Sequence of chain 50.H:
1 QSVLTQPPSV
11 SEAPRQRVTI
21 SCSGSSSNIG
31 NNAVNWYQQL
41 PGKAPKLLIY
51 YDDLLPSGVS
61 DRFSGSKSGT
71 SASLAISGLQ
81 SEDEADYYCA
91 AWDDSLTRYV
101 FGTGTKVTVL

This small molecule binds to this protein.
Small molecule (SMILES): CC(=O)N[C@H]1[C@H](O[C@H]2[C@H](O)[C@@H](NC(C)=O)CO[C@@H]2CO)O[C@H](CO)[C@@H](O)[C@@H]1O

Sequence of chain 50.C:
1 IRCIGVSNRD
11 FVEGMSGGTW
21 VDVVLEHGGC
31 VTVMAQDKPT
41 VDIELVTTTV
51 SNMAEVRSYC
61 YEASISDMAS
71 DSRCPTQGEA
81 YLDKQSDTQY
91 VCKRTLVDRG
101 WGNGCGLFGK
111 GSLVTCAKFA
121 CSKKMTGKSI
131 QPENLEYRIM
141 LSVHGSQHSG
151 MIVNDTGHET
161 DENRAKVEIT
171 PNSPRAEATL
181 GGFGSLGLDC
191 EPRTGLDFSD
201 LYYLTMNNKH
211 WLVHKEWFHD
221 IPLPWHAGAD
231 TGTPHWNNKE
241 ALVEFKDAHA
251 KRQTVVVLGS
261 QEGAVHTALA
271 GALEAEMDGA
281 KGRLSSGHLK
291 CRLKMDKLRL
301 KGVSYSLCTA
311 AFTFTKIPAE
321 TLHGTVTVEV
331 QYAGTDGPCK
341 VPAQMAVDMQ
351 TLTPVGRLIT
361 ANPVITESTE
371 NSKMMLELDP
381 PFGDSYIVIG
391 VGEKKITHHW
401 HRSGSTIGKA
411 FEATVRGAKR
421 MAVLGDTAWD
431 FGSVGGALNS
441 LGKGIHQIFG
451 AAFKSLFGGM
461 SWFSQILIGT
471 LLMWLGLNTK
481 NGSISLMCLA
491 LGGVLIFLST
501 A

Binding-site contacts:
Ligand atom N2 contacts residue LEU96 of chain 50.H at 3.6 Å.
Ligand atom C7 contacts residue SER95 of chain 50.H at 3.5 Å.
Ligand atom C2 contacts residue LEU96 of chain 50.H at 3.6 Å (hydrophobic).
Ligand atom O5 contacts residue LEU96 of chain 50.H at 4.5 Å.
Ligand atom C7 contacts residue ASN154 of chain 50.C at 3.4 Å.
Ligand atom C8 contacts residue ASP94 of chain 50.H at 3.5 Å.
Ligand atom C7 contacts residue MET151 of chain 50.C at 4.3 Å (hydrophobic).
Ligand atom C1 contacts residue ASN154 of chain 50.C at 3.1 Å.
Ligand atom O5 contacts residue ASN154 of chain 50.C at 4.0 Å.
Ligand atom C1 contacts residue SER95 of chain 50.H at 3.6 Å.
Ligand atom O7 contacts residue GLY150 of chain 50.C at 2.8 Å (h-bond).
Ligand atom O7 contacts residue ASN154 of chain 50.C at 2.9 Å (h-bond).
Ligand atom C8 contacts residue ASN154 of chain 50.C at 4.2 Å.
Ligand atom C4 contacts residue LEU96 of chain 50.H at 4.3 Å (hydrophobic).
Ligand atom N2 contacts residue SER95 of chain 50.H at 2.6 Å (h-bond).
Ligand atom O7 contacts residue MET151 of chain 50.C at 3.3 Å.
Ligand atom C7 contacts residue GLY150 of chain 50.C at 3.7 Å.
Ligand atom O7 contacts residue HIS148 of chain 50.C at 4.0 Å.
Ligand atom C8 contacts residue SER95 of chain 50.H at 3.5 Å.
Ligand atom O3 contacts residue SER95 of chain 50.H at 3.2 Å (h-bond).
Ligand atom C3 contacts residue SER95 of chain 50.H at 3.2 Å.
Ligand atom C3 contacts residue LEU96 of chain 50.H at 4.2 Å (hydrophobic).
Ligand atom C1 contacts residue MET151 of chain 50.C at 3.6 Å (hydrophobic).
Ligand atom O3 contacts residue LEU96 of chain 50.H at 4.1 Å.
Ligand atom C8 contacts residue GLY150 of chain 50.C at 3.8 Å.
Ligand atom O4 contacts residue LEU96 of chain 50.H at 3.2 Å.
Ligand atom C1 contacts residue LEU96 of chain 50.H at 3.9 Å (hydrophobic).
Ligand atom C2 contacts residue SER95 of chain 50.H at 3.4 Å.
Ligand atom O5 contacts residue MET151 of chain 50.C at 3.8 Å.
Ligand atom C2 contacts residue ASN154 of chain 50.C at 4.0 Å.
Ligand atom N2 contacts residue ASN154 of chain 50.C at 3.9 Å.
Ligand atom C2 contacts residue MET151 of chain 50.C at 4.1 Å (hydrophobic).